This protein binds this small molecule.
Small molecule (SMILES): CC(=O)N[C@H]1[C@H](O[C@H]2[C@H](O)[C@@H](NC(C)=O)CO[C@@H]2CO)O[C@H](CO)[C@@H](O)[C@@H]1O

Sequence of chain 1.C:
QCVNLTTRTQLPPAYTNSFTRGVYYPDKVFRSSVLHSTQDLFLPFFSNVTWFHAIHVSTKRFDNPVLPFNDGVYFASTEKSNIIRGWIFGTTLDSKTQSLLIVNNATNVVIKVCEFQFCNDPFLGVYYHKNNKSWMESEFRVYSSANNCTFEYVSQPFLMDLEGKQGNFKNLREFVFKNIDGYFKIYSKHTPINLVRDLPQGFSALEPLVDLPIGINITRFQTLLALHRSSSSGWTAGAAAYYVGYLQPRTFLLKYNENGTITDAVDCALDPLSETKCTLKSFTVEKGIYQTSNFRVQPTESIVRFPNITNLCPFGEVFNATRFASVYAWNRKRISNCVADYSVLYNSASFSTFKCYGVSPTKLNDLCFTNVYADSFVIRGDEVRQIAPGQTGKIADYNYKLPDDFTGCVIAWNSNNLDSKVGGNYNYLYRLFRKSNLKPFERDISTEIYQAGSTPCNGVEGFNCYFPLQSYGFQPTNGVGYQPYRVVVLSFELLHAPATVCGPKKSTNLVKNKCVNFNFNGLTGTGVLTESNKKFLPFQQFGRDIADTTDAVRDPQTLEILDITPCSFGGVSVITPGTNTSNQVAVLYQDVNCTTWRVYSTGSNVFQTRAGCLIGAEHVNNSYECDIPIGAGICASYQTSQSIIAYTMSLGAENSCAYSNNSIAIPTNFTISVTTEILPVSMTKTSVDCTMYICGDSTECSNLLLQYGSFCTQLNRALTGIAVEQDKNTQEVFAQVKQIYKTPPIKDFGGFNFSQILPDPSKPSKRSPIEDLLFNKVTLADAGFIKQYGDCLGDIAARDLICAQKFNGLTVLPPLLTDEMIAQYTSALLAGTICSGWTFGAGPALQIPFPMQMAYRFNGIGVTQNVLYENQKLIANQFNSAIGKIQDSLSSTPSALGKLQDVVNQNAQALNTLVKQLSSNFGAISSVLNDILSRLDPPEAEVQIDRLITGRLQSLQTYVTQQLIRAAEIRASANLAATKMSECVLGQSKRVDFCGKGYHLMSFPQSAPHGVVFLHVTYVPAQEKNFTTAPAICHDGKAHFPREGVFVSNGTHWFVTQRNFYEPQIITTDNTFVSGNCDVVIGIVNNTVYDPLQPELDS

Binding-site contacts:
Ligand atom C2 contacts residue SER803 of chain 1.C at 4.5 Å.
Ligand atom N2 contacts residue ASN801 of chain 1.C at 3.0 Å (h-bond).
Ligand atom C4 contacts residue ASN801 of chain 1.C at 4.3 Å.
Ligand atom C2 contacts residue ASN801 of chain 1.C at 2.5 Å.
Ligand atom O5 contacts residue SER803 of chain 1.C at 4.3 Å.
Ligand atom C8 contacts residue ILE794 of chain 1.C at 3.8 Å (hydrophobic).
Ligand atom O7 contacts residue ASN801 of chain 1.C at 3.1 Å (h-bond).
Ligand atom O5 contacts residue ASN801 of chain 1.C at 2.4 Å (h-bond).
Ligand atom C1 contacts residue SER803 of chain 1.C at 3.5 Å.
Ligand atom C7 contacts residue ASN801 of chain 1.C at 3.2 Å.
Ligand atom C5 contacts residue ASN801 of chain 1.C at 3.8 Å.
Ligand atom C1 contacts residue ASN801 of chain 1.C at 1.5 Å.
Ligand atom C8 contacts residue ASN801 of chain 1.C at 4.0 Å.
Ligand atom C3 contacts residue ASN801 of chain 1.C at 3.9 Å.
Ligand atom N2 contacts residue SER803 of chain 1.C at 4.4 Å.